The small molecule below binds the protein below.
Small molecule (SMILES): N[C@@H](CCc1ccccc1)P(=O)(O)O

Binding-site contacts:
Ligand atom C3 contacts residue ALA258 of chain 1.A at 3.3 Å (hydrophobic).
Ligand atom O13 contacts residue ALA258 of chain 1.A at 3.0 Å (h-bond).
Ligand atom C17 contacts residue MSE256 of chain 1.A at 3.0 Å.
Ligand atom C6 contacts residue GLU117 of chain 1.A at 3.4 Å.
Ligand atom N10 contacts residue MSE259 of chain 1.A at 3.8 Å.
Ligand atom C19 contacts residue MSE256 of chain 1.A at 3.5 Å.
Ligand atom C17 contacts residue GLU117 of chain 1.A at 3.6 Å.
Ligand atom O11 contacts residue GLU260 of chain 1.A at 3.0 Å (salt-bridge).
Ligand atom O12 contacts residue TYR377 of chain 1.A at 2.5 Å (h-bond).
Ligand atom C21 contacts residue MSE256 of chain 1.A at 3.7 Å.
Ligand atom N10 contacts residue ZN1 of chain 1.C at 3.6 Å.
Ligand atom N10 contacts residue GLU117 of chain 1.A at 2.7 Å (salt-bridge).
Ligand atom O12 contacts residue GLU316 of chain 1.A at 3.1 Å (salt-bridge).
Ligand atom C1 contacts residue ALA258 of chain 1.A at 3.8 Å (hydrophobic).
Ligand atom O11 contacts residue GLU294 of chain 1.A at 2.5 Å (salt-bridge).
Ligand atom C8 contacts residue MSE256 of chain 1.A at 3.3 Å.
Ligand atom C8 contacts residue GLN115 of chain 1.A at 3.7 Å.
Ligand atom N10 contacts residue LYS315 of chain 1.A at 3.5 Å (salt-bridge).
Ligand atom C20 contacts residue GLN115 of chain 1.A at 3.5 Å.
Ligand atom O13 contacts residue GLU294 of chain 1.A at 3.6 Å (salt-bridge).
Ligand atom N10 contacts residue GLU316 of chain 1.A at 2.9 Å (salt-bridge).
Ligand atom C18 contacts residue MSE256 of chain 1.A at 3.2 Å.
Ligand atom P11 contacts residue TYR377 of chain 1.A at 3.7 Å.
Ligand atom C3 contacts residue GLU260 of chain 1.A at 3.4 Å.
Ligand atom O12 contacts residue ZN1 of chain 1.C at 2.3 Å.
Ligand atom O11 contacts residue HIS293 of chain 1.A at 3.3 Å (h-bond).
Ligand atom C18 contacts residue GLU117 of chain 1.A at 3.4 Å.
Ligand atom P11 contacts residue ALA258 of chain 1.A at 3.6 Å.
Ligand atom N10 contacts residue GLU260 of chain 1.A at 2.8 Å (salt-bridge).
Ligand atom O12 contacts residue HIS293 of chain 1.A at 3.6 Å.
Ligand atom O11 contacts residue ZN1 of chain 1.C at 2.3 Å.
Ligand atom C21 contacts residue GLN115 of chain 1.A at 3.3 Å.
Ligand atom P11 contacts residue ZN1 of chain 1.C at 2.7 Å.
Ligand atom C1 contacts residue TYR377 of chain 1.A at 3.5 Å (hydrophobic).
Ligand atom O11 contacts residue HIS297 of chain 1.A at 3.3 Å (h-bond).
Ligand atom C20 contacts residue MSE256 of chain 1.A at 3.5 Å.
Ligand atom P11 contacts residue GLU294 of chain 1.A at 3.8 Å.
Ligand atom C6 contacts residue MSE259 of chain 1.A at 3.6 Å.
Ligand atom C3 contacts residue GLU117 of chain 1.A at 3.8 Å.
Ligand atom C19 contacts residue GLN818 of chain 1.A at 3.7 Å.

Sequence of chain 1.A:
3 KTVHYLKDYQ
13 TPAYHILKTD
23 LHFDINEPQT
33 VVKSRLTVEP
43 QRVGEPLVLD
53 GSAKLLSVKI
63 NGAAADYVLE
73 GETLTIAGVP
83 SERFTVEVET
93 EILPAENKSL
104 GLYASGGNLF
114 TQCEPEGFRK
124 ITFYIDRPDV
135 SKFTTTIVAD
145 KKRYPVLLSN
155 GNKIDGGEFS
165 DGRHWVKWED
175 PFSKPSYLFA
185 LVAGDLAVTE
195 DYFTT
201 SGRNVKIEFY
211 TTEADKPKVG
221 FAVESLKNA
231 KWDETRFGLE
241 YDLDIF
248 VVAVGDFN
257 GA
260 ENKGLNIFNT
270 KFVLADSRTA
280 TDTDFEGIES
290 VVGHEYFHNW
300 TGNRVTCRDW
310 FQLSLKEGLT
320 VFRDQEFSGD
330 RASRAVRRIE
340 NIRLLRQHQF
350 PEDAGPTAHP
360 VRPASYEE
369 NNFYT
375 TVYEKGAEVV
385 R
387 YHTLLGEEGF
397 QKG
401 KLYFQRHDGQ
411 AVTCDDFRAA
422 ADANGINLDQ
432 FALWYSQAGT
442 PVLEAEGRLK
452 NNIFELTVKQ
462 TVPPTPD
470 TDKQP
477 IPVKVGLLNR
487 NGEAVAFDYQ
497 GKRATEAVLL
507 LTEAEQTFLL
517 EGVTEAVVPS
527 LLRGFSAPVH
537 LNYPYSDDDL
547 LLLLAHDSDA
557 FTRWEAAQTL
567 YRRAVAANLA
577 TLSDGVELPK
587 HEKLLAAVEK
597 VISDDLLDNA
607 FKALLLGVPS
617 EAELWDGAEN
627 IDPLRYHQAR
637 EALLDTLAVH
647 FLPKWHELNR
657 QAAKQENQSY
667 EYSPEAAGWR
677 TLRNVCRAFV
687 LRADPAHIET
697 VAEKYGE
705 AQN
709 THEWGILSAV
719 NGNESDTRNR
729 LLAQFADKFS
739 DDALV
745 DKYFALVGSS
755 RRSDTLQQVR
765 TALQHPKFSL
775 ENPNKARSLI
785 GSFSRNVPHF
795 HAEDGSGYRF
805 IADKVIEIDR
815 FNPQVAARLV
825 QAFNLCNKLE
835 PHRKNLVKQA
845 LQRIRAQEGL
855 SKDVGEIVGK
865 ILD